Sequence of chain 14.F:
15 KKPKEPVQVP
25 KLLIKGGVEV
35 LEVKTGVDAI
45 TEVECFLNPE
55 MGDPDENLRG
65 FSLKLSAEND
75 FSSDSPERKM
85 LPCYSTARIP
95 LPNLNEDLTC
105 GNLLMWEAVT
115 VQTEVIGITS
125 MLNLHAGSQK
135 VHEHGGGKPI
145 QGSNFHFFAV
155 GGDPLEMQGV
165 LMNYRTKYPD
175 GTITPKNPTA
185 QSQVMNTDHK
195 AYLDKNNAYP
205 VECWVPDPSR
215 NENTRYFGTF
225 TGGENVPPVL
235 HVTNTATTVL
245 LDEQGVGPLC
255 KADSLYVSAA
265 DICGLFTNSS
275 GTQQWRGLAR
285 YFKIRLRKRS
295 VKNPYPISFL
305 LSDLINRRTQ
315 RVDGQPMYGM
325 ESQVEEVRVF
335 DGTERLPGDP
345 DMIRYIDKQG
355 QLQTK

Binding-site contacts:
Ligand atom C11 contacts residue HIS138 of chain 15.F at 3.1 Å.
Ligand atom C9 contacts residue LEU67 of chain 14.F at 3.4 Å (hydrophobic).
Ligand atom O1A contacts residue THR276 of chain 14.F at 3.3 Å (h-bond).
Ligand atom O8 contacts residue GLN278 of chain 14.F at 3.5 Å (h-bond).
Ligand atom C1 contacts residue ASN272 of chain 14.F at 3.9 Å.
Ligand atom O10 contacts residue LEU62 of chain 14.F at 3.2 Å.
Ligand atom C11 contacts residue GLN278 of chain 14.F at 3.5 Å.
Ligand atom C10 contacts residue GLN278 of chain 14.F at 4.1 Å.
Ligand atom C1 contacts residue THR276 of chain 14.F at 3.1 Å.
Ligand atom O7 contacts residue LEU62 of chain 14.F at 3.9 Å.
Ligand atom O10 contacts residue PHE75 of chain 13.F at 3.9 Å.
Ligand atom C10 contacts residue LEU62 of chain 14.F at 3.6 Å (hydrophobic).
Ligand atom O9 contacts residue LEU67 of chain 14.F at 2.3 Å.
Ligand atom C6 contacts residue ASN272 of chain 14.F at 3.6 Å.
Ligand atom C10 contacts residue ASN272 of chain 14.F at 3.9 Å.
Ligand atom C6 contacts residue LYS68 of chain 14.F at 4.0 Å.
Ligand atom O8 contacts residue ASN272 of chain 14.F at 3.3 Å (h-bond).
Ligand atom C11 contacts residue ASN272 of chain 14.F at 3.6 Å.
Ligand atom C11 contacts residue THR276 of chain 14.F at 3.2 Å.
Ligand atom O1B contacts residue THR276 of chain 14.F at 2.4 Å (h-bond).
Ligand atom C11 contacts residue PHE75 of chain 13.F at 3.5 Å (hydrophobic).
Ligand atom O9 contacts residue GLN278 of chain 14.F at 4.1 Å.
Ligand atom C7 contacts residue GLN278 of chain 14.F at 3.9 Å.
Ligand atom C11 contacts residue PHE65 of chain 14.F at 4.0 Å (hydrophobic).
Ligand atom N5 contacts residue GLN278 of chain 14.F at 3.9 Å.
Ligand atom O1B contacts residue LYS68 of chain 14.F at 3.0 Å (salt-bridge).
Ligand atom C11 contacts residue PHE270 of chain 14.F at 3.9 Å (hydrophobic).
Ligand atom O4 contacts residue ASP74 of chain 13.F at 4.0 Å.
Ligand atom O8 contacts residue THR276 of chain 14.F at 3.9 Å.
Ligand atom C11 contacts residue LEU62 of chain 14.F at 3.9 Å (hydrophobic).
Ligand atom O9 contacts residue LYS68 of chain 14.F at 2.5 Å (salt-bridge).
Ligand atom O1B contacts residue ASN272 of chain 14.F at 3.4 Å (h-bond).
Ligand atom O1A contacts residue ASN272 of chain 14.F at 4.1 Å.
Ligand atom C9 contacts residue LYS68 of chain 14.F at 3.6 Å.
Ligand atom C8 contacts residue LYS68 of chain 14.F at 3.5 Å.
Ligand atom N5 contacts residue ASN272 of chain 14.F at 3.2 Å (h-bond).
Ligand atom O1A contacts residue SER274 of chain 14.F at 3.8 Å.
Ligand atom C9 contacts residue GLN278 of chain 14.F at 3.3 Å.
Ligand atom C8 contacts residue GLN278 of chain 14.F at 3.7 Å.
Ligand atom O8 contacts residue LYS68 of chain 14.F at 3.1 Å.

Sequence of chain 15.F:
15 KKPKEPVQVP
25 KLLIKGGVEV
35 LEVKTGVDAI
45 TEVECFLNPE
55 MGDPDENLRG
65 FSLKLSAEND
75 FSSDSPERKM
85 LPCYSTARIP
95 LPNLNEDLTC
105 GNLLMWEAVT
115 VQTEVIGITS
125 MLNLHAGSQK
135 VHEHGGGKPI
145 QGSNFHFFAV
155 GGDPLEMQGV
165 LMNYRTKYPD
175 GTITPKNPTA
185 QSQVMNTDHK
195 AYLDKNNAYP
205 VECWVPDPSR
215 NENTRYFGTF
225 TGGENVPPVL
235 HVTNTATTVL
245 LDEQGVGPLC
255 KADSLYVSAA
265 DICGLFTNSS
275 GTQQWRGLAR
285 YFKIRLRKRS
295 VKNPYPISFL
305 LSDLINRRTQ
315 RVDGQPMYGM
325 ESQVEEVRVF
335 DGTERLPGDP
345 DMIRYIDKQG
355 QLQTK

The small molecule below binds the protein below.
Small molecule (SMILES): CC(=O)N[C@H]1[C@H]([C@H](O)[C@H](O)CO)O[C@@](O[C@H](CO)[C@@H](O)[C@@H]2O[C@@H](C(=O)O)C[C@H](O)[C@H]2NC(C)=O)(C(=O)O)C[C@@H]1O

Sequence of chain 13.F:
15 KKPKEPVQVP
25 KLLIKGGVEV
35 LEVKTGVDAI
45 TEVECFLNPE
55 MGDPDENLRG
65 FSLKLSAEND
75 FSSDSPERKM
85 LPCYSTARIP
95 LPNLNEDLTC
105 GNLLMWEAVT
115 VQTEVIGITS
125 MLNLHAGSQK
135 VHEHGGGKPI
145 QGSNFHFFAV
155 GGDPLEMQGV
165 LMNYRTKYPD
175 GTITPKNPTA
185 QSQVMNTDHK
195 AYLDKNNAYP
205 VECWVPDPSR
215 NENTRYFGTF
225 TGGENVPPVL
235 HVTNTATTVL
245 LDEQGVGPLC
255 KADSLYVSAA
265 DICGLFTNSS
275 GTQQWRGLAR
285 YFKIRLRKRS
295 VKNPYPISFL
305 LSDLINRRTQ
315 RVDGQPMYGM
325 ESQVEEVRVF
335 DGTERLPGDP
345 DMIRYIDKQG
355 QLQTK